Sequence of chain 1.C:
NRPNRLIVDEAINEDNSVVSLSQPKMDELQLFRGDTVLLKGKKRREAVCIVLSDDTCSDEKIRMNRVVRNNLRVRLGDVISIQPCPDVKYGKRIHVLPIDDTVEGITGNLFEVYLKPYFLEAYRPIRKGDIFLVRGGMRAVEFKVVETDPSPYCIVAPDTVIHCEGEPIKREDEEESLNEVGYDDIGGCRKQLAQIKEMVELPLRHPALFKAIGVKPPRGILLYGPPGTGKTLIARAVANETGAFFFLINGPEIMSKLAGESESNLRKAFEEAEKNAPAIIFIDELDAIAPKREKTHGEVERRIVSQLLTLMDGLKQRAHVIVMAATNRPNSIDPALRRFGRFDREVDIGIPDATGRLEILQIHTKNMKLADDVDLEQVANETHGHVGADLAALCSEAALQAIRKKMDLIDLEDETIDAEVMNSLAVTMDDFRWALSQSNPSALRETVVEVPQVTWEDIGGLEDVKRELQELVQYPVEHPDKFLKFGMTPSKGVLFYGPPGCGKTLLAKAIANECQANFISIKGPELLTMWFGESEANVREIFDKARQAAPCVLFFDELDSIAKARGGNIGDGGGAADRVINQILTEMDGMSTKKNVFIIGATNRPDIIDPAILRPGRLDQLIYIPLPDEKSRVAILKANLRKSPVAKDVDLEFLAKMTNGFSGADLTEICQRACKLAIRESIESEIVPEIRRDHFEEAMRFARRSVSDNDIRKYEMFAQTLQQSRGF

Sequence of chain 1.B:
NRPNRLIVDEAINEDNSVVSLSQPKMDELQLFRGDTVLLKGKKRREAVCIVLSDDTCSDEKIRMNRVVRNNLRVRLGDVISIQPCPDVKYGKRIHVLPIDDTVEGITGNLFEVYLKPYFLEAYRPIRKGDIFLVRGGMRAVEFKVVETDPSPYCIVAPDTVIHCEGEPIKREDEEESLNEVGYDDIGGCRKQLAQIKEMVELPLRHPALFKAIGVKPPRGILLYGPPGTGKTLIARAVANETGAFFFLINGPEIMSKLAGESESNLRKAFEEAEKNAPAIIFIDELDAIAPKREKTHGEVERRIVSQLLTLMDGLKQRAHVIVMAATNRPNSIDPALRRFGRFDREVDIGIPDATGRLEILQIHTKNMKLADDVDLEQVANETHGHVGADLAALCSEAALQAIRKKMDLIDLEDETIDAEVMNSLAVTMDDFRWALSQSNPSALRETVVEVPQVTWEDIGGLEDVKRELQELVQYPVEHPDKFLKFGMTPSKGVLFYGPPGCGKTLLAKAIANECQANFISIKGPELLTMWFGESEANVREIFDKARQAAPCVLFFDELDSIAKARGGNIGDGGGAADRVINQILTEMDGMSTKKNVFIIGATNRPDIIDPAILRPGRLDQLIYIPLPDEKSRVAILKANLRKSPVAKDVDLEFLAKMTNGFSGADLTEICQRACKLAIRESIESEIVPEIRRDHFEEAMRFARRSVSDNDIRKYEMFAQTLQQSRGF

The small molecule below binds the protein below.
Small molecule (SMILES): Nc1ncnc2c1ncn2[C@@H]1O[C@H](COP(=O)(O)OP(=O)(O)OP(O)(O)=S)[C@@H](O)[C@H]1O

Binding-site contacts:
Ligand atom O2A contacts residue MG1 of chain 1.T at 2.2 Å.
Ligand atom C2 contacts residue ILE363 of chain 1.C at 3.5 Å (hydrophobic).
Ligand atom C5 contacts residue GLY388 of chain 1.C at 3.7 Å.
Ligand atom O2' contacts residue HIS364 of chain 1.C at 3.1 Å.
Ligand atom C2' contacts residue LEU233 of chain 1.C at 3.8 Å (hydrophobic).
Ligand atom O3B contacts residue LYS231 of chain 1.C at 2.9 Å (salt-bridge).
Ligand atom N3 contacts residue HIS364 of chain 1.C at 3.0 Å (h-bond).
Ligand atom N3 contacts residue LEU233 of chain 1.C at 3.5 Å.
Ligand atom O3G contacts residue THR232 of chain 1.C at 3.6 Å (h-bond).
Ligand atom C8 contacts residue GLY228 of chain 1.C at 3.5 Å.
Ligand atom N7 contacts residue GLY230 of chain 1.C at 3.3 Å.
Ligand atom N7 contacts residue GLY228 of chain 1.C at 3.4 Å (h-bond).
Ligand atom O2B contacts residue LYS231 of chain 1.C at 2.6 Å (salt-bridge).
Ligand atom O2B contacts residue GLY228 of chain 1.C at 3.2 Å.
Ligand atom C8 contacts residue ALA389 of chain 1.C at 3.7 Å (hydrophobic).
Ligand atom PG contacts residue MG1 of chain 1.T at 3.5 Å.
Ligand atom N6 contacts residue THR229 of chain 1.C at 3.0 Å (h-bond).
Ligand atom PB contacts residue LYS231 of chain 1.C at 3.3 Å.
Ligand atom O2B contacts residue GLY230 of chain 1.C at 2.4 Å (h-bond).
Ligand atom O3G contacts residue MG1 of chain 1.T at 2.1 Å.
Ligand atom PB contacts residue GLY230 of chain 1.C at 3.5 Å.
Ligand atom N6 contacts residue GLY187 of chain 1.C at 3.6 Å (h-bond).
Ligand atom O1B contacts residue MG1 of chain 1.T at 2.9 Å.
Ligand atom O3B contacts residue GLY228 of chain 1.C at 2.8 Å (h-bond).
Ligand atom S1G contacts residue GLU285 of chain 1.C at 3.5 Å (salt-bridge).
Ligand atom O3A contacts residue GLY230 of chain 1.C at 3.6 Å.
Ligand atom O1B contacts residue THR232 of chain 1.C at 3.1 Å (h-bond).
Ligand atom PB contacts residue GLY228 of chain 1.C at 3.5 Å.
Ligand atom N7 contacts residue THR229 of chain 1.C at 3.0 Å (h-bond).
Ligand atom O1B contacts residue LYS231 of chain 1.C at 3.2 Å (salt-bridge).
Ligand atom O2A contacts residue THR232 of chain 1.C at 3.3 Å.
Ligand atom O3A contacts residue GLY228 of chain 1.C at 3.3 Å.
Ligand atom C5 contacts residue THR229 of chain 1.C at 3.7 Å.
Ligand atom O2B contacts residue THR229 of chain 1.C at 2.8 Å (h-bond).
Ligand atom C4 contacts residue LEU233 of chain 1.C at 3.6 Å (hydrophobic).
Ligand atom PA contacts residue MG1 of chain 1.T at 3.3 Å.
Ligand atom O1A contacts residue MG1 of chain 1.T at 3.5 Å.
Ligand atom C2 contacts residue HIS364 of chain 1.C at 3.7 Å.
Ligand atom N1 contacts residue GLY187 of chain 1.C at 3.6 Å.
Ligand atom C2 contacts residue LEU233 of chain 1.C at 3.7 Å (hydrophobic).